Binding-site contacts:
Ligand atom CB contacts residue PO41 of chain 1.SC at 4.4 Å.
Ligand atom CB contacts residue ALA1022 of chain 1.G at 4.3 Å (hydrophobic).
Ligand atom NE2 contacts residue ARG950 of chain 1.G at 3.9 Å.
Ligand atom N contacts residue SER1026 of chain 1.G at 4.4 Å.
Ligand atom CD contacts residue THR1017 of chain 1.G at 3.7 Å.
Ligand atom CG contacts residue PO41 of chain 1.SC at 3.2 Å.
Ligand atom N contacts residue SER948 of chain 1.G at 4.0 Å.
Ligand atom N contacts residue PO41 of chain 1.SC at 4.1 Å.
Ligand atom O contacts residue SER1026 of chain 1.G at 4.0 Å.
Ligand atom OE1 contacts residue SER948 of chain 1.G at 3.9 Å.
Ligand atom CD contacts residue SER1026 of chain 1.G at 4.4 Å.
Ligand atom O contacts residue ASP1025 of chain 1.G at 3.6 Å.
Ligand atom OE1 contacts residue ASN1015 of chain 1.G at 3.1 Å (h-bond).
Ligand atom N contacts residue LYS993 of chain 1.G at 4.0 Å.
Ligand atom OE1 contacts residue ILE1029 of chain 1.G at 4.4 Å.
Ligand atom OE1 contacts residue SER1026 of chain 1.G at 3.5 Å.
Ligand atom NE2 contacts residue THR1016 of chain 1.G at 2.8 Å (h-bond).
Ligand atom OXT contacts residue ASP1025 of chain 1.G at 3.8 Å.
Ligand atom CD contacts residue PO41 of chain 1.SC at 3.8 Å.
Ligand atom C contacts residue SER1026 of chain 1.G at 3.9 Å.
Ligand atom NE2 contacts residue SER948 of chain 1.G at 4.3 Å.
Ligand atom OE1 contacts residue THR1016 of chain 1.G at 3.9 Å.
Ligand atom OXT contacts residue LYS993 of chain 1.G at 4.0 Å.
Ligand atom CD contacts residue ASN1015 of chain 1.G at 4.1 Å.
Ligand atom N contacts residue ILE1029 of chain 1.G at 3.9 Å.
Ligand atom C contacts residue ASP1025 of chain 1.G at 3.9 Å.
Ligand atom CB contacts residue SER1026 of chain 1.G at 3.9 Å.
Ligand atom CA contacts residue ILE1029 of chain 1.G at 4.4 Å (hydrophobic).
Ligand atom CA contacts residue SER1026 of chain 1.G at 3.5 Å.
Ligand atom CD contacts residue SER948 of chain 1.G at 4.1 Å.
Ligand atom NE2 contacts residue ASN1015 of chain 1.G at 4.4 Å.
Ligand atom OE1 contacts residue THR1017 of chain 1.G at 3.3 Å (h-bond).
Ligand atom NE2 contacts residue THR1017 of chain 1.G at 3.7 Å.
Ligand atom NE2 contacts residue VAL949 of chain 1.G at 3.7 Å.
Ligand atom CD contacts residue THR1016 of chain 1.G at 3.8 Å.
Ligand atom NE2 contacts residue PO41 of chain 1.SC at 4.1 Å.
Ligand atom OXT contacts residue SER1026 of chain 1.G at 4.3 Å.

The protein below binds the small molecule below.
Small molecule (SMILES): NC(=O)CC[C@H](N)C(=O)O

Sequence of chain 1.G:
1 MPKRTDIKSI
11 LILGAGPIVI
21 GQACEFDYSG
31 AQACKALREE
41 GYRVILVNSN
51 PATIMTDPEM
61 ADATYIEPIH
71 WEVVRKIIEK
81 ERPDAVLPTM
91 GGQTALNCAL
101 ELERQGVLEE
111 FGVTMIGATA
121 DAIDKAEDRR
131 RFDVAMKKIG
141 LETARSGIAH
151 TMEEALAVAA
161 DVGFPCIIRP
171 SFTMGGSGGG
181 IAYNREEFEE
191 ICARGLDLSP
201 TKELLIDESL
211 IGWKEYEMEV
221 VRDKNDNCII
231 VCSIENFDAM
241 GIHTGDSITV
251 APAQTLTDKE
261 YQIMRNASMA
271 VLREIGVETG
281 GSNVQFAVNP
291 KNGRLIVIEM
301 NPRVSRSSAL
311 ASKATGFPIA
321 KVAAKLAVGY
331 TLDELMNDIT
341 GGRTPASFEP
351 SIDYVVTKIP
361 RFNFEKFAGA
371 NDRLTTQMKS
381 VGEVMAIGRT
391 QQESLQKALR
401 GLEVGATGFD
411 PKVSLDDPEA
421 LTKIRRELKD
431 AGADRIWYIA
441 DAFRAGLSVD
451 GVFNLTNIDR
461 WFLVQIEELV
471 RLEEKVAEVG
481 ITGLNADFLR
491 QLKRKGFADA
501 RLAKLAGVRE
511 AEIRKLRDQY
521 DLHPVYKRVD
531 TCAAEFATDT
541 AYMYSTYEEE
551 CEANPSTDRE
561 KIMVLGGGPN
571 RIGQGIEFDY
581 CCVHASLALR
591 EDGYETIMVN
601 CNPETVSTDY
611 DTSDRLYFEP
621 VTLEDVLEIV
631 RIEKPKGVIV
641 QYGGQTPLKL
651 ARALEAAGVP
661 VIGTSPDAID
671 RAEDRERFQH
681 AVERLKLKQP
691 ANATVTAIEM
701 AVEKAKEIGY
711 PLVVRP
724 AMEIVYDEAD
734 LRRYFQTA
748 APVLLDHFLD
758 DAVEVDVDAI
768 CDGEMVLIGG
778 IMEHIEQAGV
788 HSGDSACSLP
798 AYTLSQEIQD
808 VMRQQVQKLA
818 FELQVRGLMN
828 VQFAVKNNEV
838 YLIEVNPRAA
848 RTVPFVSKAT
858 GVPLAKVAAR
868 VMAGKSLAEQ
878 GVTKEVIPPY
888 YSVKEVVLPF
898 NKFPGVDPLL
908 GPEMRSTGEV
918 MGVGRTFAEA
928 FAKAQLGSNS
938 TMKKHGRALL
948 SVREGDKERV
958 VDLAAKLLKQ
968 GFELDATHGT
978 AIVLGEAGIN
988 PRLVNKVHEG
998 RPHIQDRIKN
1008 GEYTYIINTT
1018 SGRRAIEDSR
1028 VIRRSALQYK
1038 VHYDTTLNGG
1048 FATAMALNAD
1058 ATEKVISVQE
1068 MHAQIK